Sequence of chain 1.A:
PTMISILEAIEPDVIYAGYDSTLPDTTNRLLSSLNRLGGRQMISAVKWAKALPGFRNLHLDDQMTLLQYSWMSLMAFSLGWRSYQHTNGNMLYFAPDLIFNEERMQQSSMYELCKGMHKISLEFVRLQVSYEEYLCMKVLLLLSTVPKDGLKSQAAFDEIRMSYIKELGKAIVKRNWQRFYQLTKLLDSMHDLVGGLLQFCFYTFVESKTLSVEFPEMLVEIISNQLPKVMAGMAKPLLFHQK

The protein below binds the small molecule below.
Small molecule (SMILES): C[C@]12CC[C@H]3[C@@H](CCC4=CC(=O)CC[C@@]43C)[C@@H]1CC[C@@H]2C(=O)CO

Binding-site contacts:
Ligand atom C2 contacts residue GLN42 of chain 1.A at 3.3 Å.
Ligand atom C21 contacts residue LEU32 of chain 1.A at 3.8 Å (hydrophobic).
Ligand atom C20 contacts residue PHE207 of chain 1.A at 4.0 Å (hydrophobic).
Ligand atom O20 contacts residue CYS208 of chain 1.A at 3.1 Å.
Ligand atom C20 contacts residue THR211 of chain 1.A at 3.8 Å.
Ligand atom C19 contacts residue GLY39 of chain 1.A at 4.0 Å.
Ligand atom C21 contacts residue THR211 of chain 1.A at 3.8 Å.
Ligand atom C8 contacts residue MET73 of chain 1.A at 3.8 Å (hydrophobic).
Ligand atom O3 contacts residue MET76 of chain 1.A at 3.9 Å.
Ligand atom C15 contacts residue MET111 of chain 1.A at 3.9 Å (hydrophobic).
Ligand atom C2 contacts residue LEU38 of chain 1.A at 3.9 Å (hydrophobic).
Ligand atom O21 contacts residue VAL220 of chain 1.A at 3.5 Å.
Ligand atom C21 contacts residue ASN36 of chain 1.A at 3.6 Å.
Ligand atom C17 contacts residue MET111 of chain 1.A at 3.8 Å (hydrophobic).
Ligand atom C3 contacts residue PHE95 of chain 1.A at 3.9 Å (hydrophobic).
Ligand atom O3 contacts residue PHE95 of chain 1.A at 3.9 Å.
Ligand atom C15 contacts residue MET73 of chain 1.A at 3.9 Å (hydrophobic).
Ligand atom C18 contacts residue MET73 of chain 1.A at 3.9 Å (hydrophobic).
Ligand atom C19 contacts residue MET76 of chain 1.A at 3.4 Å (hydrophobic).
Ligand atom O3 contacts residue ARG83 of chain 1.A at 2.8 Å (salt-bridge).
Ligand atom C3 contacts residue GLN42 of chain 1.A at 3.4 Å.
Ligand atom O21 contacts residue THR211 of chain 1.A at 2.8 Å (h-bond).
Ligand atom C6 contacts residue MET118 of chain 1.A at 3.8 Å (hydrophobic).
Ligand atom O3 contacts residue GLN42 of chain 1.A at 3.2 Å (h-bond).
Ligand atom O20 contacts residue PHE207 of chain 1.A at 3.7 Å.
Ligand atom C16 contacts residue PHE207 of chain 1.A at 3.7 Å (hydrophobic).
Ligand atom C7 contacts residue MET118 of chain 1.A at 3.6 Å (hydrophobic).
Ligand atom C12 contacts residue LEU35 of chain 1.A at 3.6 Å (hydrophobic).
Ligand atom C7 contacts residue MET73 of chain 1.A at 3.8 Å (hydrophobic).
Ligand atom O21 contacts residue ASN36 of chain 1.A at 3.0 Å (h-bond).
Ligand atom O20 contacts residue THR211 of chain 1.A at 3.0 Å (h-bond).
Ligand atom C11 contacts residue ASN36 of chain 1.A at 3.9 Å.
Ligand atom C11 contacts residue LEU35 of chain 1.A at 3.5 Å (hydrophobic).
Ligand atom C6 contacts residue MET73 of chain 1.A at 4.0 Å (hydrophobic).
Ligand atom C12 contacts residue ASN36 of chain 1.A at 3.4 Å.
Ligand atom C1 contacts residue LEU35 of chain 1.A at 3.5 Å (hydrophobic).
Ligand atom C4 contacts residue MET76 of chain 1.A at 3.7 Å (hydrophobic).
Ligand atom C16 contacts residue MET111 of chain 1.A at 3.7 Å (hydrophobic).
Ligand atom C18 contacts residue ASN36 of chain 1.A at 3.7 Å.
Ligand atom O21 contacts residue PHE222 of chain 1.A at 3.4 Å.